This protein binds this small molecule.
Small molecule (SMILES): Cc1ccc(F)cc1Oc1c(C(=O)N2CCNCC2)c2ccnc(Cc3ccccc3)c2n1-c1ccccc1

Binding-site contacts:
Ligand atom C40 contacts residue ASP38 of chain 1.A at 3.8 Å.
Ligand atom C56 contacts residue ASP226 of chain 1.A at 3.2 Å.
Ligand atom C30 contacts residue S531 of chain 1.H at 3.5 Å.
Ligand atom C52 contacts residue THR85 of chain 1.A at 3.6 Å.
Ligand atom C16 contacts residue GOL1 of chain 1.E at 3.7 Å.
Ligand atom C56 contacts residue ALA229 of chain 1.A at 3.5 Å (hydrophobic).
Ligand atom C55 contacts residue ASP226 of chain 1.A at 3.7 Å.
Ligand atom O54 contacts residue TYR83 of chain 1.A at 3.6 Å.
Ligand atom C55 contacts residue GLY228 of chain 1.A at 3.5 Å.
Ligand atom C17 contacts residue GOL1 of chain 1.E at 3.7 Å.
Ligand atom C59 contacts residue SER84 of chain 1.A at 3.4 Å.
Ligand atom O54 contacts residue THR85 of chain 1.A at 2.9 Å (h-bond).
Ligand atom F51 contacts residue VAL36 of chain 1.A at 3.3 Å.
Ligand atom C29 contacts residue LEU121 of chain 1.A at 3.7 Å (hydrophobic).
Ligand atom C11 contacts residue THR85 of chain 1.A at 3.3 Å.
Ligand atom O37 contacts residue THR85 of chain 1.A at 3.5 Å (h-bond).
Ligand atom C41 contacts residue VAL127 of chain 1.A at 3.5 Å (hydrophobic).
Ligand atom C10 contacts residue THR85 of chain 1.A at 3.2 Å.
Ligand atom N57 contacts residue ASP226 of chain 1.A at 3.0 Å (salt-bridge).
Ligand atom C56 contacts residue GLY228 of chain 1.A at 3.3 Å.
Ligand atom C41 contacts residue ASP38 of chain 1.A at 3.6 Å.
Ligand atom C47 contacts residue PHE119 of chain 1.A at 3.7 Å (hydrophobic).
Ligand atom C4 contacts residue THR85 of chain 1.A at 3.5 Å.
Ligand atom O54 contacts residue SER84 of chain 1.A at 3.6 Å.
Ligand atom F51 contacts residue ASP38 of chain 1.A at 3.1 Å.
Ligand atom C56 contacts residue ASP38 of chain 1.A at 3.2 Å.
Ligand atom C5 contacts residue THR85 of chain 1.A at 3.6 Å.
Ligand atom N57 contacts residue ASP38 of chain 1.A at 3.0 Å (salt-bridge).
Ligand atom C16 contacts residue PHE124 of chain 1.A at 3.7 Å (hydrophobic).
Ligand atom C16 contacts residue GLN19 of chain 1.A at 3.7 Å.
Ligand atom C39 contacts residue GLY228 of chain 1.A at 3.6 Å.
Ligand atom C58 contacts residue ASP38 of chain 1.A at 3.3 Å.
Ligand atom C47 contacts residue THR85 of chain 1.A at 3.7 Å.
Ligand atom C14 contacts residue PRO118 of chain 1.A at 3.7 Å (hydrophobic).
Ligand atom F51 contacts residue GLY228 of chain 1.A at 3.4 Å.
Ligand atom C42 contacts residue TYR83 of chain 1.A at 3.5 Å (hydrophobic).
Ligand atom C23 contacts residue SER230 of chain 1.A at 3.5 Å.
Ligand atom C29 contacts residue S531 of chain 1.H at 3.7 Å.
Ligand atom N9 contacts residue THR85 of chain 1.A at 3.7 Å.
Ligand atom C29 contacts residue PRO118 of chain 1.A at 3.7 Å (hydrophobic).

Sequence of chain 1.A:
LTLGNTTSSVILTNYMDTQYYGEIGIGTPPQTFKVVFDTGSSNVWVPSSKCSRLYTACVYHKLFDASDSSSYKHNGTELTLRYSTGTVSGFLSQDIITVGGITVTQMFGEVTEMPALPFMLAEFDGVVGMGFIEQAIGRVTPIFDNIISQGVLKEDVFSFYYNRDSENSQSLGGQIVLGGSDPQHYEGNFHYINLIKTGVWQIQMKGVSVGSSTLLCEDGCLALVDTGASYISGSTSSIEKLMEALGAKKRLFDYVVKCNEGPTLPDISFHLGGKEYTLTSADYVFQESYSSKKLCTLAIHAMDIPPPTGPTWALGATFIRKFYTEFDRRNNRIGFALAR